Binding-site contacts:
Ligand atom C3 contacts residue ASN412 of chain 1.A at 3.5 Å.
Ligand atom C4 contacts residue ASN412 of chain 1.A at 4.2 Å.
Ligand atom C7 contacts residue ASN412 of chain 1.A at 4.1 Å.
Ligand atom O7 contacts residue ASN412 of chain 1.A at 4.2 Å.
Ligand atom C1 contacts residue ASN412 of chain 1.A at 1.4 Å.
Ligand atom N2 contacts residue ASN412 of chain 1.A at 3.4 Å (h-bond).
Ligand atom C5 contacts residue ASN412 of chain 1.A at 3.6 Å.
Ligand atom C2 contacts residue ASN412 of chain 1.A at 2.4 Å.
Ligand atom O5 contacts residue ASN412 of chain 1.A at 2.3 Å (h-bond).
Ligand atom O3 contacts residue ASN412 of chain 1.A at 3.7 Å.

Sequence of chain 1.A:
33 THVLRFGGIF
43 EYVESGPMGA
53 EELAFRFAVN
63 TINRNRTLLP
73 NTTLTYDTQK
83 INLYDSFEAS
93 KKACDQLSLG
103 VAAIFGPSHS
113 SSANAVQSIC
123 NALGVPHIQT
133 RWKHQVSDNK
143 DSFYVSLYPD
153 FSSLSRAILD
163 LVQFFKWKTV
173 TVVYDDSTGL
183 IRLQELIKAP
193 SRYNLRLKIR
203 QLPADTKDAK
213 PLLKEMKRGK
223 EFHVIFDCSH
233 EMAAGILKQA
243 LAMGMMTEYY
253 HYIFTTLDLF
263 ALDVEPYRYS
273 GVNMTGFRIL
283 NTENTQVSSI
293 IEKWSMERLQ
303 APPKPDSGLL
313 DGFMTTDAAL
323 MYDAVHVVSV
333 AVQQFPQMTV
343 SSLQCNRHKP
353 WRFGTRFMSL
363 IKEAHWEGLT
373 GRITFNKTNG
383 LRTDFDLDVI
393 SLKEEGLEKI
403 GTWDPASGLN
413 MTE

A small-molecule ligand and the protein it binds are described below.
Small molecule (SMILES): CC(=O)N[C@@H]1[C@@H](O)[C@H](O)[C@@H](CO)O[C@H]1O